Sequence of chain 1.J:
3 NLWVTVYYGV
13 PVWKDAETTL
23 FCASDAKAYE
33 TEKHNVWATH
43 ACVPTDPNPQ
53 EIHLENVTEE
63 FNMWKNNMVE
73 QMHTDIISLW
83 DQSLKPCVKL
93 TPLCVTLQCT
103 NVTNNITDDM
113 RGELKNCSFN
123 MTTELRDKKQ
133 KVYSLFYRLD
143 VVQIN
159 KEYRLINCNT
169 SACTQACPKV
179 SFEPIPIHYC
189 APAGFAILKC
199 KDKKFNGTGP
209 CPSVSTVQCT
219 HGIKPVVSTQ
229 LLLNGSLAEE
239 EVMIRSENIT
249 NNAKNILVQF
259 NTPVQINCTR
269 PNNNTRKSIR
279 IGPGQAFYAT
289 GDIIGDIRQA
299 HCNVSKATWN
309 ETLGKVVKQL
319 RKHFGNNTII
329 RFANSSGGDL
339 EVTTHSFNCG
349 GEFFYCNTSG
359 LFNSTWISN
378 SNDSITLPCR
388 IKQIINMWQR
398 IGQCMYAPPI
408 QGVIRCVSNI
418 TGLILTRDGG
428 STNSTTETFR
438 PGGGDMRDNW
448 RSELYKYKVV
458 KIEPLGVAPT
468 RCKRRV

Binding-site contacts:
Ligand atom N2 contacts residue ASN232 of chain 1.J at 3.0 Å (h-bond).
Ligand atom O6 contacts residue ARG412 of chain 1.J at 3.8 Å.
Ligand atom C2 contacts residue ASN232 of chain 1.J at 2.5 Å.
Ligand atom O4 contacts residue LYS35 of chain 1.J at 3.8 Å.
Ligand atom O4 contacts residue VAL414 of chain 1.J at 3.8 Å.
Ligand atom C5 contacts residue ASN232 of chain 1.J at 3.5 Å.
Ligand atom C3 contacts residue ASN232 of chain 1.J at 3.8 Å.
Ligand atom C6 contacts residue GLU181 of chain 1.J at 3.5 Å.
Ligand atom C6 contacts residue GLY348 of chain 1.J at 3.8 Å.
Ligand atom O5 contacts residue ASN232 of chain 1.J at 2.2 Å (h-bond).
Ligand atom C4 contacts residue ASN232 of chain 1.J at 4.2 Å.
Ligand atom C3 contacts residue GLN408 of chain 1.J at 3.9 Å.
Ligand atom C5 contacts residue SER415 of chain 1.J at 3.4 Å.
Ligand atom C2 contacts residue GLU181 of chain 1.J at 3.9 Å.
Ligand atom C4 contacts residue GLU181 of chain 1.J at 3.4 Å.
Ligand atom O7 contacts residue LEU231 of chain 1.J at 3.9 Å.
Ligand atom O5 contacts residue SER415 of chain 1.J at 3.7 Å.
Ligand atom O7 contacts residue VAL224 of chain 1.J at 3.5 Å.
Ligand atom C8 contacts residue CYS413 of chain 1.J at 3.9 Å (hydrophobic).
Ligand atom O3 contacts residue GLN408 of chain 1.J at 3.0 Å (h-bond).
Ligand atom C6 contacts residue VAL414 of chain 1.J at 3.7 Å (hydrophobic).
Ligand atom C1 contacts residue GLU181 of chain 1.J at 3.5 Å.
Ligand atom C1 contacts residue SER415 of chain 1.J at 3.2 Å.
Ligand atom C7 contacts residue SER415 of chain 1.J at 3.9 Å.
Ligand atom C1 contacts residue ASN232 of chain 1.J at 1.4 Å.
Ligand atom C8 contacts residue SER415 of chain 1.J at 3.3 Å.
Ligand atom O4 contacts residue GLN408 of chain 1.J at 2.9 Å (h-bond).
Ligand atom C4 contacts residue GLN408 of chain 1.J at 3.6 Å.
Ligand atom O4 contacts residue GLU181 of chain 1.J at 2.6 Å (salt-bridge).
Ligand atom C5 contacts residue GLU181 of chain 1.J at 3.2 Å.
Ligand atom C7 contacts residue ASN232 of chain 1.J at 3.7 Å.
Ligand atom O5 contacts residue CYS413 of chain 1.J at 3.6 Å.
Ligand atom C4 contacts residue SER415 of chain 1.J at 3.9 Å.
Ligand atom O6 contacts residue SER179 of chain 1.J at 3.5 Å.
Ligand atom O6 contacts residue GLU181 of chain 1.J at 3.8 Å.
Ligand atom C3 contacts residue GLU181 of chain 1.J at 4.1 Å.
Ligand atom C2 contacts residue SER415 of chain 1.J at 3.7 Å.
Ligand atom C5 contacts residue VAL414 of chain 1.J at 3.4 Å (hydrophobic).
Ligand atom C6 contacts residue SER179 of chain 1.J at 3.9 Å.
Ligand atom C3 contacts residue SER415 of chain 1.J at 3.4 Å.

A protein and the small-molecule ligand that binds it are described below.
Small molecule (SMILES): CC(=O)N[C@H]1[C@H](O[C@H]2[C@H](O)[C@@H](NC(C)=O)CO[C@@H]2CO)O[C@H](CO)[C@@H](O[C@@H]2O[C@H](CO[C@H]3O[C@H](CO)[C@@H](O)[C@H](O)[C@@H]3O)[C@@H](O)[C@H](O[C@H]3O[C@H](CO)[C@@H](O)[C@H](O)[C@@H]3O[C@H]3O[C@H](CO)[C@@H](O)[C@H](O)[C@@H]3O)[C@@H]2O)[C@@H]1O